Sequence of chain 1.C:
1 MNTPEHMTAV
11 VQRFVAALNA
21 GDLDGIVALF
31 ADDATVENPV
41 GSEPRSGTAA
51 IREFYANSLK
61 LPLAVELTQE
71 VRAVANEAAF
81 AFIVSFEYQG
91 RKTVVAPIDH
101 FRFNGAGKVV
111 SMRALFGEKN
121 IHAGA

Binding-site contacts:
Ligand atom C12 contacts residue PHE82 of chain 1.C at 4.5 Å (hydrophobic).
Ligand atom C16 contacts residue PHE14 of chain 1.C at 3.6 Å (hydrophobic).
Ligand atom C17 contacts residue PHE82 of chain 1.C at 4.2 Å (hydrophobic).
Ligand atom O17 contacts residue ASP99 of chain 1.C at 2.9 Å (salt-bridge).
Ligand atom C12 contacts residue PRO97 of chain 1.C at 4.2 Å (hydrophobic).
Ligand atom C4 contacts residue PHE86 of chain 1.C at 3.9 Å (hydrophobic).
Ligand atom C18 contacts residue PHE54 of chain 1.C at 3.7 Å (hydrophobic).
Ligand atom C15 contacts residue LEU18 of chain 1.C at 4.0 Å (hydrophobic).
Ligand atom O17 contacts residue PHE14 of chain 1.C at 3.8 Å.
Ligand atom C5 contacts residue PHE86 of chain 1.C at 4.1 Å (hydrophobic).
Ligand atom C7 contacts residue LEU63 of chain 1.C at 3.9 Å (hydrophobic).
Ligand atom O3 contacts residue PHE86 of chain 1.C at 3.4 Å.
Ligand atom C11 contacts residue PHE116 of chain 1.C at 3.8 Å (hydrophobic).
Ligand atom C11 contacts residue ASN38 of chain 1.C at 3.3 Å.
Ligand atom C7 contacts residue VAL84 of chain 1.C at 4.1 Å (hydrophobic).
Ligand atom C2 contacts residue VAL95 of chain 1.C at 3.9 Å (hydrophobic).
Ligand atom C13 contacts residue ASN38 of chain 1.C at 3.9 Å.
Ligand atom O17 contacts residue PHE82 of chain 1.C at 3.4 Å.
Ligand atom O17 contacts residue MET112 of chain 1.C at 4.3 Å.
Ligand atom C17 contacts residue PHE14 of chain 1.C at 4.1 Å (hydrophobic).
Ligand atom C17 contacts residue ASP99 of chain 1.C at 4.1 Å.
Ligand atom C18 contacts residue MET112 of chain 1.C at 3.9 Å (hydrophobic).
Ligand atom C18 contacts residue ASN38 of chain 1.C at 3.1 Å.
Ligand atom C12 contacts residue ASN38 of chain 1.C at 3.4 Å.
Ligand atom C19 contacts residue ASN38 of chain 1.C at 3.7 Å.
Ligand atom C6 contacts residue LEU63 of chain 1.C at 4.3 Å (hydrophobic).
Ligand atom C7 contacts residue SER58 of chain 1.C at 4.4 Å.
Ligand atom C3 contacts residue PHE86 of chain 1.C at 3.7 Å (hydrophobic).
Ligand atom C16 contacts residue TYR55 of chain 1.C at 4.0 Å (hydrophobic).
Ligand atom C16 contacts residue LEU18 of chain 1.C at 3.5 Å (hydrophobic).
Ligand atom C14 contacts residue VAL84 of chain 1.C at 4.5 Å (hydrophobic).
Ligand atom C12 contacts residue PHE116 of chain 1.C at 4.3 Å (hydrophobic).
Ligand atom C1 contacts residue VAL95 of chain 1.C at 3.7 Å (hydrophobic).
Ligand atom C15 contacts residue TYR55 of chain 1.C at 4.1 Å (hydrophobic).
Ligand atom C1 contacts residue PHE116 of chain 1.C at 4.1 Å (hydrophobic).

A protein and the small-molecule ligand that binds it are described below.
Small molecule (SMILES): C[C@]12CCC(=O)C[C@@H]1CC[C@@H]1[C@@H]2CC[C@]2(C)C(=O)CC[C@@H]12